Binding-site contacts:
Ligand atom CA contacts residue VAL4 of chain 29.E at 3.0 Å (hydrophobic).
Ligand atom CD1 contacts residue VAL4 of chain 29.E at 3.9 Å (hydrophobic).
Ligand atom CG2 contacts residue GLN3 of chain 29.E at 3.3 Å.
Ligand atom CB contacts residue GLN3 of chain 29.E at 4.1 Å.
Ligand atom OG contacts residue ALA2 of chain 29.E at 3.9 Å.
Ligand atom CB contacts residue GLN3 of chain 29.E at 3.8 Å.
Ligand atom CB contacts residue VAL4 of chain 29.E at 3.9 Å (hydrophobic).
Ligand atom CG2 contacts residue SER5 of chain 29.E at 3.1 Å.
Ligand atom CB contacts residue VAL4 of chain 29.E at 4.3 Å (hydrophobic).
Ligand atom CD contacts residue VAL4 of chain 29.E at 3.8 Å (hydrophobic).
Ligand atom C contacts residue VAL4 of chain 29.E at 3.4 Å (hydrophobic).
Ligand atom CB contacts residue MYR1 of chain 28.H at 4.3 Å.
Ligand atom CG contacts residue VAL4 of chain 29.E at 4.2 Å (hydrophobic).
Ligand atom O contacts residue VAL4 of chain 29.E at 4.0 Å.
Ligand atom OG contacts residue GLN3 of chain 29.E at 3.0 Å (h-bond).
Ligand atom O contacts residue ALA2 of chain 29.E at 4.0 Å.
Ligand atom CG2 contacts residue ALA2 of chain 29.E at 3.9 Å (hydrophobic).
Ligand atom CA contacts residue VAL4 of chain 29.E at 4.0 Å (hydrophobic).
Ligand atom OE1 contacts residue VAL4 of chain 29.E at 3.6 Å (h-bond).
Ligand atom O contacts residue VAL4 of chain 29.E at 3.0 Å (h-bond).
Ligand atom N contacts residue VAL4 of chain 29.E at 2.8 Å (h-bond).
Ligand atom CG2 contacts residue MYR1 of chain 28.H at 3.7 Å.
Ligand atom O contacts residue GLN3 of chain 29.E at 3.4 Å (h-bond).
Ligand atom CG1 contacts residue GLN3 of chain 29.E at 3.1 Å.
Ligand atom CA contacts residue ALA2 of chain 29.E at 3.9 Å (hydrophobic).
Ligand atom C contacts residue ALA2 of chain 29.E at 4.3 Å (hydrophobic).
Ligand atom OE1 contacts residue SER5 of chain 29.E at 4.2 Å.
Ligand atom O contacts residue SER6 of chain 29.E at 4.1 Å.
Ligand atom CG2 contacts residue VAL4 of chain 29.E at 3.8 Å (hydrophobic).
Ligand atom CB contacts residue ALA2 of chain 29.E at 3.5 Å (hydrophobic).
Ligand atom C contacts residue GLN3 of chain 29.E at 4.3 Å.
Ligand atom N contacts residue ALA2 of chain 29.E at 4.3 Å.
Ligand atom OE2 contacts residue ASN25 of chain 29.E at 3.4 Å (h-bond).
Ligand atom C contacts residue ALA2 of chain 29.E at 3.3 Å (hydrophobic).
Ligand atom N contacts residue ALA2 of chain 29.E at 2.8 Å (h-bond).
Ligand atom O contacts residue SER5 of chain 29.E at 3.8 Å.
Ligand atom N contacts residue VAL4 of chain 29.E at 4.1 Å.
Ligand atom OE2 contacts residue VAL4 of chain 29.E at 4.1 Å.
Ligand atom CA contacts residue ALA2 of chain 29.E at 3.0 Å (hydrophobic).
Ligand atom C contacts residue VAL4 of chain 29.E at 3.8 Å (hydrophobic).

The protein below binds the small molecule below.
Small molecule (SMILES): CC[C@H](C)[C@H](N)C(=O)N[C@@H](CO)C(=O)N[C@@H](CCC(=O)O)C(=O)N[C@H](C=O)C(C)C

Sequence of chain 29.E:
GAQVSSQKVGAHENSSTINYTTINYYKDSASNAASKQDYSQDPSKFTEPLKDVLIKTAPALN